A protein and the small-molecule ligand that binds it are described below.
Small molecule (SMILES): O=C(O)CN(CCN(CC(=O)O)CC(=O)O)CC(=O)O

Sequence of chain 2.A:
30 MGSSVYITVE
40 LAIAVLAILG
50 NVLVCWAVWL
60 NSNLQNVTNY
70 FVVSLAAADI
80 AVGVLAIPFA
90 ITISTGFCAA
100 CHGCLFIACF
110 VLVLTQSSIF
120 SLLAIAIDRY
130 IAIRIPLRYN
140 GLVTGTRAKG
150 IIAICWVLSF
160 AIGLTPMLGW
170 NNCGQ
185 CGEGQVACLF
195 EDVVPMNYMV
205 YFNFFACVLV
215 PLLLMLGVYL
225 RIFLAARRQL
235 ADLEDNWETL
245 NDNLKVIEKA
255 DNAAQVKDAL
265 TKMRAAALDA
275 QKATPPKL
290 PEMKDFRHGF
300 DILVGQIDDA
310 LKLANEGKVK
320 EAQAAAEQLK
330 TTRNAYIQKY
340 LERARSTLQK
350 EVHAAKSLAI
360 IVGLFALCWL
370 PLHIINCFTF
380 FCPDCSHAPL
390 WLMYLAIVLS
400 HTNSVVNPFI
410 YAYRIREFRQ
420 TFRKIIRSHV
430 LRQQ

Binding-site contacts:
Ligand atom N8 contacts residue ILE414 of chain 2.A at 4.2 Å.
Ligand atom O18 contacts residue THR67 of chain 2.A at 3.6 Å.
Ligand atom O20 contacts residue ARG128 of chain 2.A at 3.1 Å.
Ligand atom C2 contacts residue ARG128 of chain 2.A at 3.5 Å.
Ligand atom O20 contacts residue ALA353 of chain 2.A at 4.3 Å.
Ligand atom C4 contacts residue HIS352 of chain 2.A at 4.4 Å.
Ligand atom O13 contacts residue ASN68 of chain 2.A at 4.5 Å.
Ligand atom C7 contacts residue HIS352 of chain 2.A at 4.0 Å.
Ligand atom O13 contacts residue LEU63 of chain 2.A at 4.1 Å.
Ligand atom C5 contacts residue SER356 of chain 2.A at 4.4 Å.
Ligand atom C5 contacts residue ARG128 of chain 2.A at 4.3 Å.
Ligand atom C1 contacts residue ASN65 of chain 2.A at 3.4 Å.
Ligand atom C1 contacts residue ASN68 of chain 2.A at 3.8 Å.
Ligand atom N3 contacts residue ARG128 of chain 2.A at 4.5 Å.
Ligand atom O17 contacts residue ASN65 of chain 2.A at 3.3 Å (h-bond).
Ligand atom O13 contacts residue ASN65 of chain 2.A at 3.8 Å.
Ligand atom C6 contacts residue HIS352 of chain 2.A at 4.5 Å.
Ligand atom O19 contacts residue SER356 of chain 2.A at 4.1 Å.
Ligand atom C10 contacts residue GLU416 of chain 2.A at 4.2 Å.
Ligand atom O16 contacts residue HIS352 of chain 2.A at 4.3 Å.
Ligand atom C4 contacts residue SER356 of chain 2.A at 4.5 Å.
Ligand atom C9 contacts residue GLU416 of chain 2.A at 4.4 Å.
Ligand atom O17 contacts residue ASN68 of chain 2.A at 4.2 Å.
Ligand atom C2 contacts residue THR67 of chain 2.A at 4.3 Å.
Ligand atom O18 contacts residue ASN68 of chain 2.A at 2.7 Å (h-bond).
Ligand atom C4 contacts residue ALA353 of chain 2.A at 4.1 Å (hydrophobic).
Ligand atom O18 contacts residue ASN65 of chain 2.A at 3.1 Å (h-bond).
Ligand atom C1 contacts residue THR67 of chain 2.A at 4.2 Å.
Ligand atom C1 contacts residue ARG128 of chain 2.A at 4.2 Å.
Ligand atom C10 contacts residue ARG415 of chain 2.A at 4.2 Å.
Ligand atom C10 contacts residue ILE414 of chain 2.A at 4.1 Å (hydrophobic).
Ligand atom O20 contacts residue THR67 of chain 2.A at 4.4 Å.
Ligand atom C9 contacts residue ILE414 of chain 2.A at 3.1 Å (hydrophobic).
Ligand atom O15 contacts residue GLU416 of chain 2.A at 3.5 Å.
Ligand atom O16 contacts residue ARG415 of chain 2.A at 4.1 Å.